A protein and the small-molecule ligand that binds it are described below.
Small molecule (SMILES): CCOC(=O)c1nc2ccc(C(=O)c3c[nH]n(C)c3=O)c(C)c2c(=O)n1-c1ccccc1

Binding-site contacts:
Ligand atom C5 contacts residue PHE391 of chain 2.A at 3.3 Å (hydrophobic).
Ligand atom N28 contacts residue PHE391 of chain 2.A at 3.5 Å.
Ligand atom C27 contacts residue CO1 of chain 2.B at 3.0 Å.
Ligand atom C6 contacts residue PHE353 of chain 2.A at 3.8 Å (hydrophobic).
Ligand atom C32 contacts residue PHE391 of chain 2.A at 3.6 Å (hydrophobic).
Ligand atom C1 contacts residue CO1 of chain 2.B at 3.3 Å.
Ligand atom C10 contacts residue PHE353 of chain 2.A at 3.7 Å (hydrophobic).
Ligand atom O31 contacts residue HIS280 of chain 2.A at 3.4 Å (h-bond).
Ligand atom C30 contacts residue PHE391 of chain 2.A at 3.7 Å (hydrophobic).
Ligand atom C7 contacts residue PHE396 of chain 2.A at 3.5 Å (hydrophobic).
Ligand atom O23 contacts residue LEU399 of chain 2.A at 3.5 Å.
Ligand atom C5 contacts residue GLY392 of chain 2.A at 3.4 Å.
Ligand atom O31 contacts residue PHE391 of chain 2.A at 3.8 Å.
Ligand atom C8 contacts residue PHE396 of chain 2.A at 3.7 Å (hydrophobic).
Ligand atom C2 contacts residue CO1 of chain 2.B at 3.0 Å.
Ligand atom C2 contacts residue PHE391 of chain 2.A at 3.4 Å (hydrophobic).
Ligand atom C8 contacts residue PHE353 of chain 2.A at 3.5 Å (hydrophobic).
Ligand atom C10 contacts residue HIS280 of chain 2.A at 3.8 Å.
Ligand atom C17 contacts residue LEU399 of chain 2.A at 3.4 Å (hydrophobic).
Ligand atom O4 contacts residue GLU366 of chain 2.A at 2.8 Å (salt-bridge).
Ligand atom O26 contacts residue PHE396 of chain 2.A at 3.7 Å.
Ligand atom O31 contacts residue VAL200 of chain 2.A at 3.7 Å.
Ligand atom O4 contacts residue CO1 of chain 2.B at 2.1 Å.
Ligand atom C6 contacts residue GLY392 of chain 2.A at 3.1 Å.
Ligand atom C32 contacts residue PRO252 of chain 2.A at 3.4 Å (hydrophobic).
Ligand atom C21 contacts residue MET307 of chain 2.A at 3.5 Å (hydrophobic).
Ligand atom C27 contacts residue PHE391 of chain 2.A at 3.5 Å (hydrophobic).
Ligand atom C7 contacts residue PHE353 of chain 2.A at 3.6 Å (hydrophobic).
Ligand atom C3 contacts residue PHE353 of chain 2.A at 3.3 Å (hydrophobic).
Ligand atom O26 contacts residue LEU399 of chain 2.A at 3.3 Å.
Ligand atom C5 contacts residue PHE353 of chain 2.A at 3.6 Å (hydrophobic).
Ligand atom C9 contacts residue PHE353 of chain 2.A at 3.2 Å (hydrophobic).
Ligand atom O31 contacts residue CO1 of chain 2.B at 2.0 Å.
Ligand atom O31 contacts residue HIS198 of chain 2.A at 3.0 Å (h-bond).
Ligand atom O4 contacts residue PHE391 of chain 2.A at 3.8 Å.
Ligand atom C1 contacts residue PHE391 of chain 2.A at 3.3 Å (hydrophobic).
Ligand atom C12 contacts residue PHE396 of chain 2.A at 3.7 Å (hydrophobic).
Ligand atom N11 contacts residue PHE396 of chain 2.A at 3.5 Å.
Ligand atom O4 contacts residue PHE353 of chain 2.A at 3.4 Å.
Ligand atom O4 contacts residue HIS280 of chain 2.A at 3.2 Å (h-bond).

Sequence of chain 2.A:
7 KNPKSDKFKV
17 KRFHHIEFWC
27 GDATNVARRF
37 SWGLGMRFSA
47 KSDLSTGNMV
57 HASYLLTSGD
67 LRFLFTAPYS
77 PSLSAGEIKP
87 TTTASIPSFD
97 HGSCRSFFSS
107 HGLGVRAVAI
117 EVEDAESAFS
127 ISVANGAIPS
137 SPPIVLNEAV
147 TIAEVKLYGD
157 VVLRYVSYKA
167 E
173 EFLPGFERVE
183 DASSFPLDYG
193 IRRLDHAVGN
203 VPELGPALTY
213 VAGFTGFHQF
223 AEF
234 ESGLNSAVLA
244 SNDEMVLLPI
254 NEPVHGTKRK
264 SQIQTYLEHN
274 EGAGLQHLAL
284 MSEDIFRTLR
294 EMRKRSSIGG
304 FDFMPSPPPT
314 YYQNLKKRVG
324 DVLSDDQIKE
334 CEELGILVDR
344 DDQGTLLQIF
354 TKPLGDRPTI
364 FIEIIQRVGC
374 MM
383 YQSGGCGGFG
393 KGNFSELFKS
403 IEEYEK